Sequence of chain 1.B:
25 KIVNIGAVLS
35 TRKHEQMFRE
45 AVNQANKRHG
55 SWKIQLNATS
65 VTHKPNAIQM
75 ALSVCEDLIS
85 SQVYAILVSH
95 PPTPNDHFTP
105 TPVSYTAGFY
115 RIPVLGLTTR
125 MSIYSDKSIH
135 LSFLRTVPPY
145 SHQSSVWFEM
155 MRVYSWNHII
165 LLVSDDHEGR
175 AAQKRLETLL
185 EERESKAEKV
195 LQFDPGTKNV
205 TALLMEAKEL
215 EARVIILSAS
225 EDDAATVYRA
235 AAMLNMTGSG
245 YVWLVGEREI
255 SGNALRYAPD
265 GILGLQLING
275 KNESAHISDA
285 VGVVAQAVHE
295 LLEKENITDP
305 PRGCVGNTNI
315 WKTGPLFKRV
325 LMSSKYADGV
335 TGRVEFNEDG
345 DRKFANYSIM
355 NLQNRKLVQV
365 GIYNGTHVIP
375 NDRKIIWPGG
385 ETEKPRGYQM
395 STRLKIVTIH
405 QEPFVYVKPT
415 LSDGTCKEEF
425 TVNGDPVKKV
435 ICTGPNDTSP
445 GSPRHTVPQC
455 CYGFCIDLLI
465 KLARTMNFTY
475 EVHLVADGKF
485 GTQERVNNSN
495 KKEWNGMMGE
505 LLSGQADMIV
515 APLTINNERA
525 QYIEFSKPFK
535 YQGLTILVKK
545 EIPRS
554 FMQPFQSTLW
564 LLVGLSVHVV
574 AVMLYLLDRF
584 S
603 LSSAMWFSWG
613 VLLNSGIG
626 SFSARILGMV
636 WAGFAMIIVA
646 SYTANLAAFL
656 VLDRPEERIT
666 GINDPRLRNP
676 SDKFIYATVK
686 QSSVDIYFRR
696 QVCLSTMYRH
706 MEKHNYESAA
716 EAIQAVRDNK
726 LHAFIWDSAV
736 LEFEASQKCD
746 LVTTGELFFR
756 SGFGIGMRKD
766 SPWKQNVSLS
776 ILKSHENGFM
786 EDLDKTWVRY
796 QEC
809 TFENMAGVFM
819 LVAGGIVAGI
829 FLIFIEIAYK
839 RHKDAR

A small-molecule ligand and the protein it binds are described below.
Small molecule (SMILES): CC(=O)N[C@@H]1[C@@H](O)[C@H](O)[C@@H](CO)O[C@H]1O

Binding-site contacts:
Ligand atom O6 contacts residue ALA62 of chain 1.B at 2.4 Å (h-bond).
Ligand atom C6 contacts residue THR63 of chain 1.B at 3.4 Å.
Ligand atom C1 contacts residue ASN61 of chain 1.B at 1.4 Å.
Ligand atom C1 contacts residue ASN28 of chain 1.B at 4.3 Å.
Ligand atom C7 contacts residue ASN28 of chain 1.B at 4.1 Å.
Ligand atom C2 contacts residue ASN28 of chain 1.B at 4.5 Å.
Ligand atom C1 contacts residue THR63 of chain 1.B at 4.3 Å.
Ligand atom O6 contacts residue THR63 of chain 1.B at 3.4 Å (h-bond).
Ligand atom C5 contacts residue ALA62 of chain 1.B at 4.2 Å (hydrophobic).
Ligand atom O7 contacts residue ASN61 of chain 1.B at 3.3 Å (h-bond).
Ligand atom O5 contacts residue ALA62 of chain 1.B at 3.4 Å (h-bond).
Ligand atom C5 contacts residue THR63 of chain 1.B at 3.7 Å.
Ligand atom C2 contacts residue ASN61 of chain 1.B at 2.5 Å.
Ligand atom C6 contacts residue ARG43 of chain 1.B at 4.3 Å.
Ligand atom C5 contacts residue ASN61 of chain 1.B at 3.7 Å.
Ligand atom O7 contacts residue ASN28 of chain 1.B at 3.2 Å (h-bond).
Ligand atom N2 contacts residue ASN61 of chain 1.B at 2.9 Å (h-bond).
Ligand atom C1 contacts residue ALA62 of chain 1.B at 4.4 Å (hydrophobic).
Ligand atom C3 contacts residue ASN61 of chain 1.B at 3.8 Å.
Ligand atom C6 contacts residue ALA62 of chain 1.B at 3.7 Å (hydrophobic).
Ligand atom O6 contacts residue ARG43 of chain 1.B at 3.6 Å.
Ligand atom C4 contacts residue ASN61 of chain 1.B at 4.2 Å.
Ligand atom O5 contacts residue THR63 of chain 1.B at 3.2 Å (h-bond).
Ligand atom C7 contacts residue ASN61 of chain 1.B at 3.3 Å.
Ligand atom C4 contacts residue THR63 of chain 1.B at 4.0 Å.
Ligand atom O5 contacts residue ASN61 of chain 1.B at 2.4 Å (h-bond).
Ligand atom C8 contacts residue ASN61 of chain 1.B at 4.4 Å.